Sequence of chain 1.A:
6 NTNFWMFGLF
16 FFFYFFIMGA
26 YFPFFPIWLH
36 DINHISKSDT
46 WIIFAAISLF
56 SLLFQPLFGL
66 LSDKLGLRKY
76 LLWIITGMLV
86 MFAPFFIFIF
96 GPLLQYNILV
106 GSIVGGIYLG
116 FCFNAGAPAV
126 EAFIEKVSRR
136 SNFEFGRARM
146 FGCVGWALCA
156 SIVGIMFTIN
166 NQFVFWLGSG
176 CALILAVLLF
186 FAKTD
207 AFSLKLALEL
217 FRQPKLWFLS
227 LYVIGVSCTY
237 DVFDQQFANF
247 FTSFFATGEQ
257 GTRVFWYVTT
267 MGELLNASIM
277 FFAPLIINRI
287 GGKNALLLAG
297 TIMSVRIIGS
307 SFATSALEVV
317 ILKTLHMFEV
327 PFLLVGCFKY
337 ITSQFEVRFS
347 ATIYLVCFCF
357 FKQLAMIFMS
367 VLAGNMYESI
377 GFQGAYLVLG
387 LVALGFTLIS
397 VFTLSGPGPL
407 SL

The small molecule below binds the protein below.
Small molecule (SMILES): O=[N+]([O-])c1ccc(O[C@H]2O[C@H](CO)[C@H](O)[C@H](O)[C@H]2O)cc1

Binding-site contacts:
Ligand atom O2 contacts residue VAL326 of chain 1.A at 4.2 Å.
Ligand atom C10 contacts residue PHE27 of chain 1.A at 4.1 Å (hydrophobic).
Ligand atom C11 contacts residue PHE27 of chain 1.A at 4.0 Å (hydrophobic).
Ligand atom O3 contacts residue GLU269 of chain 1.A at 2.8 Å (salt-bridge).
Ligand atom C3 contacts residue HIS322 of chain 1.A at 4.1 Å.
Ligand atom O5 contacts residue ARG144 of chain 1.A at 3.5 Å (salt-bridge).
Ligand atom O1 contacts residue TRP151 of chain 1.A at 3.7 Å.
Ligand atom O8 contacts residue PHE118 of chain 1.A at 3.9 Å.
Ligand atom C12 contacts residue TRP151 of chain 1.A at 4.1 Å (hydrophobic).
Ligand atom C6 contacts residue GLY147 of chain 1.A at 3.8 Å.
Ligand atom C3 contacts residue GLU269 of chain 1.A at 3.4 Å.
Ligand atom O3 contacts residue HIS322 of chain 1.A at 3.1 Å (h-bond).
Ligand atom O4 contacts residue ASN272 of chain 1.A at 3.3 Å (h-bond).
Ligand atom O6 contacts residue CYS148 of chain 1.A at 3.1 Å (h-bond).
Ligand atom C5 contacts residue TRP151 of chain 1.A at 3.5 Å (hydrophobic).
Ligand atom O6 contacts residue GLY147 of chain 1.A at 3.8 Å.
Ligand atom O4 contacts residue CYS148 of chain 1.A at 3.8 Å.
Ligand atom C5 contacts residue ARG144 of chain 1.A at 4.5 Å.
Ligand atom O3 contacts residue VAL326 of chain 1.A at 4.5 Å.
Ligand atom C11 contacts residue TRP151 of chain 1.A at 3.5 Å (hydrophobic).
Ligand atom C6 contacts residue TRP151 of chain 1.A at 3.6 Å (hydrophobic).
Ligand atom C4 contacts residue GLU269 of chain 1.A at 3.0 Å.
Ligand atom C11 contacts residue MET23 of chain 1.A at 3.7 Å (hydrophobic).
Ligand atom O8 contacts residue ASN119 of chain 1.A at 4.0 Å.
Ligand atom O2 contacts residue HIS322 of chain 1.A at 3.4 Å (h-bond).
Ligand atom O4 contacts residue GLU269 of chain 1.A at 2.9 Å (salt-bridge).
Ligand atom C6 contacts residue CYS148 of chain 1.A at 3.9 Å (hydrophobic).
Ligand atom C6 contacts residue PHE20 of chain 1.A at 4.5 Å (hydrophobic).
Ligand atom C2 contacts residue HIS322 of chain 1.A at 4.2 Å.
Ligand atom C5 contacts residue GLU269 of chain 1.A at 4.4 Å.
Ligand atom C1 contacts residue ARG144 of chain 1.A at 4.4 Å.
Ligand atom C6 contacts residue ARG144 of chain 1.A at 3.9 Å.
Ligand atom C4 contacts residue TRP151 of chain 1.A at 4.1 Å (hydrophobic).
Ligand atom C10 contacts residue MET23 of chain 1.A at 3.5 Å (hydrophobic).
Ligand atom O6 contacts residue ARG144 of chain 1.A at 3.0 Å (salt-bridge).
Ligand atom C2 contacts residue VAL326 of chain 1.A at 4.1 Å (hydrophobic).